This protein binds this small molecule.
Small molecule (SMILES): C[C@@H](Oc1cc(-n2cnc3cc(OC4CCN(C)CC4)ccc32)ccc1C(N)=O)c1ccccc1C(F)(F)F

Sequence of chain 1.A:
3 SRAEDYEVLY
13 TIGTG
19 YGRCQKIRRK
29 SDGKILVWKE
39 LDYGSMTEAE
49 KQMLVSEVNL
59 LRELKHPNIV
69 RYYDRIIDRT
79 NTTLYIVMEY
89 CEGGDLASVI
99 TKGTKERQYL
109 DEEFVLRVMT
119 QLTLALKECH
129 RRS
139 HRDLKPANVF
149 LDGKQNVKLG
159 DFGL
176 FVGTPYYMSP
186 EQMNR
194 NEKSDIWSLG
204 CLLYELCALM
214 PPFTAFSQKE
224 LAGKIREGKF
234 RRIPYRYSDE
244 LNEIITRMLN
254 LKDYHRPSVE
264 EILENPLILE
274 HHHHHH

Binding-site contacts:
Ligand atom C05 contacts residue PHE148 of chain 1.A at 3.8 Å (hydrophobic).
Ligand atom N28 contacts residue LYS37 of chain 1.A at 3.8 Å.
Ligand atom C04 contacts residue PHE148 of chain 1.A at 3.7 Å (hydrophobic).
Ligand atom C08 contacts residue CYS89 of chain 1.A at 3.5 Å (hydrophobic).
Ligand atom C27 contacts residue ASP159 of chain 1.A at 3.5 Å.
Ligand atom C19 contacts residue GLU90 of chain 1.A at 3.4 Å.
Ligand atom F39 contacts residue GLY15 of chain 1.A at 3.5 Å.
Ligand atom F37 contacts residue GLY15 of chain 1.A at 3.6 Å.
Ligand atom C19 contacts residue GLY92 of chain 1.A at 3.8 Å.
Ligand atom C32 contacts residue PHE148 of chain 1.A at 3.6 Å (hydrophobic).
Ligand atom F37 contacts residue CYS22 of chain 1.A at 3.3 Å.
Ligand atom O29 contacts residue ASP159 of chain 1.A at 2.8 Å (salt-bridge).
Ligand atom C31 contacts residue PHE148 of chain 1.A at 3.5 Å (hydrophobic).
Ligand atom C12 contacts residue GLY92 of chain 1.A at 3.7 Å.
Ligand atom C32 contacts residue ALA145 of chain 1.A at 3.3 Å (hydrophobic).
Ligand atom C25 contacts residue PHE148 of chain 1.A at 3.5 Å (hydrophobic).
Ligand atom O13 contacts residue GLY92 of chain 1.A at 3.7 Å.
Ligand atom N09 contacts residue TYR88 of chain 1.A at 3.6 Å.
Ligand atom C25 contacts residue MET86 of chain 1.A at 3.8 Å (hydrophobic).
Ligand atom C01 contacts residue TYR19 of chain 1.A at 3.6 Å (hydrophobic).
Ligand atom C24 contacts residue PHE148 of chain 1.A at 3.8 Å (hydrophobic).
Ligand atom C20 contacts residue GLU90 of chain 1.A at 3.3 Å.
Ligand atom N09 contacts residue CYS89 of chain 1.A at 2.7 Å (h-bond).
Ligand atom F37 contacts residue TYR19 of chain 1.A at 3.0 Å.
Ligand atom N09 contacts residue VAL35 of chain 1.A at 3.8 Å.
Ligand atom F38 contacts residue CYS22 of chain 1.A at 3.0 Å.
Ligand atom C31 contacts residue PHE160 of chain 1.A at 3.5 Å (hydrophobic).
Ligand atom F39 contacts residue ILE14 of chain 1.A at 3.4 Å.
Ligand atom C10 contacts residue CYS89 of chain 1.A at 3.5 Å (hydrophobic).
Ligand atom C20 contacts residue TYR88 of chain 1.A at 3.8 Å (hydrophobic).
Ligand atom C33 contacts residue ASP93 of chain 1.A at 3.7 Å.
Ligand atom C06 contacts residue PHE148 of chain 1.A at 3.7 Å (hydrophobic).
Ligand atom N28 contacts residue ASP159 of chain 1.A at 2.9 Å (salt-bridge).
Ligand atom F38 contacts residue ILE14 of chain 1.A at 3.6 Å.
Ligand atom C20 contacts residue CYS89 of chain 1.A at 3.8 Å (hydrophobic).
Ligand atom C26 contacts residue PHE148 of chain 1.A at 3.4 Å (hydrophobic).
Ligand atom C08 contacts residue GLU87 of chain 1.A at 3.3 Å.
Ligand atom C11 contacts residue CYS89 of chain 1.A at 3.1 Å (hydrophobic).
Ligand atom C22 contacts residue PHE148 of chain 1.A at 3.9 Å (hydrophobic).
Ligand atom O29 contacts residue GLY158 of chain 1.A at 3.4 Å.